Binding-site contacts:
Ligand atom N29 contacts residue LEU136 of chain 1.A at 3.9 Å.
Ligand atom C28 contacts residue LEU85 of chain 1.A at 3.7 Å (hydrophobic).
Ligand atom C23 contacts residue ASP147 of chain 1.A at 3.8 Å.
Ligand atom C13 contacts residue LEU85 of chain 1.A at 3.6 Å (hydrophobic).
Ligand atom N12 contacts residue LEU85 of chain 1.A at 2.7 Å (h-bond).
Ligand atom C5 contacts residue ILE12 of chain 1.A at 3.8 Å (hydrophobic).
Ligand atom C21 contacts residue GLN133 of chain 1.A at 3.2 Å.
Ligand atom C23 contacts residue GLY15 of chain 1.A at 3.4 Å.
Ligand atom C20 contacts residue GLN133 of chain 1.A at 3.8 Å.
Ligand atom C32 contacts residue GLN87 of chain 1.A at 3.9 Å.
Ligand atom C24 contacts residue ASP147 of chain 1.A at 3.8 Å.
Ligand atom C10 contacts residue LEU85 of chain 1.A at 3.9 Å (hydrophobic).
Ligand atom C26 contacts residue LEU136 of chain 1.A at 3.7 Å (hydrophobic).
Ligand atom C15 contacts residue LEU136 of chain 1.A at 3.5 Å (hydrophobic).
Ligand atom C27 contacts residue ALA33 of chain 1.A at 3.5 Å (hydrophobic).
Ligand atom C23 contacts residue KCX35 of chain 1.A at 3.8 Å.
Ligand atom O18 contacts residue VAL20 of chain 1.A at 3.8 Å.
Ligand atom C28 contacts residue GLU83 of chain 1.A at 3.3 Å.
Ligand atom C9 contacts residue ILE12 of chain 1.A at 3.9 Å (hydrophobic).
Ligand atom C10 contacts residue HIS86 of chain 1.A at 3.8 Å.
Ligand atom N22 contacts residue ASP147 of chain 1.A at 3.8 Å.
Ligand atom C28 contacts residue LEU136 of chain 1.A at 3.5 Å (hydrophobic).
Ligand atom N22 contacts residue ASN134 of chain 1.A at 2.8 Å (h-bond).
Ligand atom C2 contacts residue LYS91 of chain 1.A at 3.7 Å.
Ligand atom C20 contacts residue ASN134 of chain 1.A at 3.7 Å.
Ligand atom C11 contacts residue ILE12 of chain 1.A at 3.9 Å (hydrophobic).
Ligand atom C10 contacts residue ILE12 of chain 1.A at 3.8 Å (hydrophobic).
Ligand atom N29 contacts residue LEU85 of chain 1.A at 3.1 Å (h-bond).
Ligand atom C14 contacts residue ILE12 of chain 1.A at 3.7 Å (hydrophobic).
Ligand atom C26 contacts residue PHE82 of chain 1.A at 3.8 Å (hydrophobic).
Ligand atom C11 contacts residue LEU85 of chain 1.A at 3.5 Å (hydrophobic).
Ligand atom C28 contacts residue ALA33 of chain 1.A at 3.5 Å (hydrophobic).
Ligand atom F31 contacts residue LEU136 of chain 1.A at 3.5 Å.
Ligand atom C26 contacts residue ALA33 of chain 1.A at 3.8 Å (hydrophobic).
Ligand atom C21 contacts residue ASN134 of chain 1.A at 3.1 Å.
Ligand atom F31 contacts residue ASP88 of chain 1.A at 3.6 Å.
Ligand atom F31 contacts residue GLN87 of chain 1.A at 3.5 Å.
Ligand atom C24 contacts residue KCX35 of chain 1.A at 3.2 Å.
Ligand atom C30 contacts residue GLN87 of chain 1.A at 3.7 Å.
Ligand atom C27 contacts residue LEU136 of chain 1.A at 3.3 Å (hydrophobic).

A small-molecule ligand and the protein it binds are described below.
Small molecule (SMILES): OCc1ccn(-c2ccc(Nc3cc4nc(OC5CCNCC5)ccc4cn3)c(F)c2)n1

Sequence of chain 1.A:
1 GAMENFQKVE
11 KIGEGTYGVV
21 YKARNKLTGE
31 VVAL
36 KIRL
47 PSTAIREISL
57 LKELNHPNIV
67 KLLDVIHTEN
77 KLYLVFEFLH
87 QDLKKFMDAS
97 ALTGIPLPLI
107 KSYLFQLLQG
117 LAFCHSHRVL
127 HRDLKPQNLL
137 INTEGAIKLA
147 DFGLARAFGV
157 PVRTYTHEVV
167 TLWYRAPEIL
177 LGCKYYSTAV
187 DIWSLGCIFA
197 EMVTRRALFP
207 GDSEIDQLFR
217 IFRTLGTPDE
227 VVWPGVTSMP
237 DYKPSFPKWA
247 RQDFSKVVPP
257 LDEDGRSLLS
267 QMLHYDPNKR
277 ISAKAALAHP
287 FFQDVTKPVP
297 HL